The protein below binds the small molecule below.
Small molecule (SMILES): C[C@@]1(C(=O)O)OC[C@H]2O[C@@H](O)[C@H](O)[C@@H](O)[C@H]2O1

Sequence of chain 1.B:
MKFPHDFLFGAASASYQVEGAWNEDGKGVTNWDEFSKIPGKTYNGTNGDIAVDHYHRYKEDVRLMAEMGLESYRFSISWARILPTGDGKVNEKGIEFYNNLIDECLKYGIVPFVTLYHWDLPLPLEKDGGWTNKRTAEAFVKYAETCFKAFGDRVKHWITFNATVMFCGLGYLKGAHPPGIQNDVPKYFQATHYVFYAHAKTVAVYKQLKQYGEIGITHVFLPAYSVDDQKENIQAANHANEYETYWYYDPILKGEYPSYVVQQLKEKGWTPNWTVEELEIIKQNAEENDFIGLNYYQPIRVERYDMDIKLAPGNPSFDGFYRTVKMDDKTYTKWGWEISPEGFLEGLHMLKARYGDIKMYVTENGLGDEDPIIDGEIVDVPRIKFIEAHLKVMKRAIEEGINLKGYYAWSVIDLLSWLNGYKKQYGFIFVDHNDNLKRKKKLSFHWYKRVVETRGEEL

Binding-site contacts:
Ligand atom O2 contacts residue HIS118 of chain 1.B at 2.7 Å (h-bond).
Ligand atom C2 contacts residue HIS118 of chain 1.B at 3.7 Å.
Ligand atom C3 contacts residue GLN17 of chain 1.B at 3.7 Å.
Ligand atom C2 contacts residue TRP119 of chain 1.B at 3.9 Å (hydrophobic).
Ligand atom O3 contacts residue HIS118 of chain 1.B at 3.3 Å (h-bond).
Ligand atom O8B contacts residue SER427 of chain 1.B at 3.6 Å.
Ligand atom O6 contacts residue TYR436 of chain 1.B at 3.8 Å.
Ligand atom O3 contacts residue GLN17 of chain 1.B at 2.8 Å (h-bond).
Ligand atom O3 contacts residue TRP428 of chain 1.B at 2.7 Å (h-bond).
Ligand atom C4 contacts residue TRP420 of chain 1.B at 3.5 Å (hydrophobic).
Ligand atom C2 contacts residue GLU374 of chain 1.B at 3.4 Å.
Ligand atom C5 contacts residue TYR297 of chain 1.B at 3.1 Å (hydrophobic).
Ligand atom C3 contacts residue TRP428 of chain 1.B at 3.9 Å (hydrophobic).
Ligand atom O2 contacts residue ASN162 of chain 1.B at 2.8 Å (h-bond).
Ligand atom O1 contacts residue ASN295 of chain 1.B at 3.1 Å (h-bond).
Ligand atom O5 contacts residue TYR297 of chain 1.B at 3.7 Å.
Ligand atom O2 contacts residue ASN295 of chain 1.B at 3.7 Å.
Ligand atom C3 contacts residue HIS118 of chain 1.B at 3.7 Å.
Ligand atom C8 contacts residue SER427 of chain 1.B at 3.4 Å.
Ligand atom O4 contacts residue TRP428 of chain 1.B at 3.7 Å.
Ligand atom C4 contacts residue GLU374 of chain 1.B at 3.7 Å.
Ligand atom O1 contacts residue GLU374 of chain 1.B at 3.4 Å (salt-bridge).
Ligand atom O8B contacts residue LYS434 of chain 1.B at 3.0 Å (salt-bridge).
Ligand atom C5 contacts residue TRP420 of chain 1.B at 3.8 Å (hydrophobic).
Ligand atom C8 contacts residue LYS434 of chain 1.B at 3.9 Å.
Ligand atom O2 contacts residue GLU374 of chain 1.B at 2.5 Å (salt-bridge).
Ligand atom O6 contacts residue TRP347 of chain 1.B at 3.4 Å.
Ligand atom C2 contacts residue ASN162 of chain 1.B at 3.9 Å.
Ligand atom O8A contacts residue SER427 of chain 1.B at 2.5 Å (h-bond).
Ligand atom O8B contacts residue TRP347 of chain 1.B at 3.3 Å.
Ligand atom C3 contacts residue TRP420 of chain 1.B at 3.7 Å (hydrophobic).
Ligand atom C1 contacts residue ASN295 of chain 1.B at 3.6 Å.
Ligand atom O5 contacts residue GLU374 of chain 1.B at 3.2 Å (salt-bridge).
Ligand atom C5 contacts residue GLU374 of chain 1.B at 2.9 Å.
Ligand atom C3 contacts residue GLU374 of chain 1.B at 3.6 Å.
Ligand atom O8B contacts residue TYR436 of chain 1.B at 3.5 Å (h-bond).
Ligand atom C6 contacts residue GLU374 of chain 1.B at 3.9 Å.
Ligand atom C6 contacts residue TRP420 of chain 1.B at 3.7 Å (hydrophobic).
Ligand atom C6 contacts residue TYR297 of chain 1.B at 3.1 Å (hydrophobic).
Ligand atom C1 contacts residue GLU374 of chain 1.B at 2.6 Å.